This small molecule binds to this protein.
Small molecule (SMILES): CC(=O)N[C@@H]1[C@@H](O)[C@H](O)[C@@H](CO)O[C@H]1O

Sequence of chain 1.I:
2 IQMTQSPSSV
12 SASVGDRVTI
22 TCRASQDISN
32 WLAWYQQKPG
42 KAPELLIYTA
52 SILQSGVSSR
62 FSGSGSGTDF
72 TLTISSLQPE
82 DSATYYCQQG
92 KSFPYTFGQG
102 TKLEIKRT

Sequence of chain 1.G:
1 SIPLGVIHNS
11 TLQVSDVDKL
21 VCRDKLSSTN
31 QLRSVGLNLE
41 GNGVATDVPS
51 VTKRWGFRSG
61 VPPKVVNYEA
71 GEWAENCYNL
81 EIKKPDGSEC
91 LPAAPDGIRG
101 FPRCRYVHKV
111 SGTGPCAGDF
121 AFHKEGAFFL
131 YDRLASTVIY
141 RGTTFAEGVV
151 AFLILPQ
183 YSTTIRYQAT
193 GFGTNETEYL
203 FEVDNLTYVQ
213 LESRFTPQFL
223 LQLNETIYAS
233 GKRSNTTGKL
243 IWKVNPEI

Binding-site contacts:
Ligand atom C8 contacts residue ASN31 of chain 1.I at 4.5 Å.
Ligand atom N2 contacts residue ASN207 of chain 1.G at 2.9 Å (h-bond).
Ligand atom C3 contacts residue ASN207 of chain 1.G at 3.8 Å.
Ligand atom O7 contacts residue ASN207 of chain 1.G at 4.1 Å.
Ligand atom O5 contacts residue ASN207 of chain 1.G at 2.4 Å (h-bond).
Ligand atom C7 contacts residue ASN207 of chain 1.G at 3.7 Å.
Ligand atom C5 contacts residue ASN207 of chain 1.G at 3.7 Å.
Ligand atom C4 contacts residue ASN207 of chain 1.G at 4.2 Å.
Ligand atom C2 contacts residue ASN207 of chain 1.G at 2.4 Å.
Ligand atom C1 contacts residue ASN207 of chain 1.G at 1.4 Å.